Sequence of chain 1.C:
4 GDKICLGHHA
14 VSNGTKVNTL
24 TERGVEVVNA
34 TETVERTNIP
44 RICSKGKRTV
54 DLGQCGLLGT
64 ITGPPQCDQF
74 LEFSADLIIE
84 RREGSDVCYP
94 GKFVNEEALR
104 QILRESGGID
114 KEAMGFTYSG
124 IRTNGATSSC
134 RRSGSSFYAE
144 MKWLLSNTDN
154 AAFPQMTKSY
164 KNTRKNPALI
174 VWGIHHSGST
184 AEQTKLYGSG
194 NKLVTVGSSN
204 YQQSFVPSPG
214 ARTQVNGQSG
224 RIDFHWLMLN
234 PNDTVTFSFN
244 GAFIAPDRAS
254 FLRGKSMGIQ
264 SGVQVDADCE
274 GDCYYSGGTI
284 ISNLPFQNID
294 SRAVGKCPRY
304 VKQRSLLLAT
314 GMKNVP

A small-molecule ligand and the protein it binds are described below.
Small molecule (SMILES): CC(=O)N[C@H]1[C@H](O[C@H]2[C@H](O)[C@@H](NC(C)=O)CO[C@@H]2CO)O[C@H](CO)[C@@H](O[C@@H]2O[C@H](CO)[C@@H](O)[C@H](O)[C@@H]2O)[C@@H]1O

Sequence of chain 1.D:
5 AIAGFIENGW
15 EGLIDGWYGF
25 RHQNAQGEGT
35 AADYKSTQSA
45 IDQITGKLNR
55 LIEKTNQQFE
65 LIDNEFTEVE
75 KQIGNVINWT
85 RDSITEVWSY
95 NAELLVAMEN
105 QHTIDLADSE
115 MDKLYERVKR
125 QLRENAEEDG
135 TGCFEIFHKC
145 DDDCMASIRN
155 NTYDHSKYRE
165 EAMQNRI

Binding-site contacts:
Ligand atom N2 contacts residue ASN32 of chain 1.C at 3.1 Å (h-bond).
Ligand atom O5 contacts residue ASN32 of chain 1.C at 2.4 Å (h-bond).
Ligand atom C6 contacts residue THR34 of chain 1.C at 3.9 Å.
Ligand atom C5 contacts residue ASN32 of chain 1.C at 3.7 Å.
Ligand atom C2 contacts residue ASN32 of chain 1.C at 2.6 Å.
Ligand atom O5 contacts residue THR313 of chain 1.C at 3.5 Å (h-bond).
Ligand atom O6 contacts residue LEU52 of chain 1.D at 3.9 Å.
Ligand atom C1 contacts residue THR313 of chain 1.C at 3.9 Å.
Ligand atom O6 contacts residue THR34 of chain 1.C at 4.3 Å.
Ligand atom C7 contacts residue ASN32 of chain 1.C at 3.6 Å.
Ligand atom C3 contacts residue ASN32 of chain 1.C at 4.0 Å.
Ligand atom C8 contacts residue THR34 of chain 1.C at 4.1 Å.
Ligand atom C1 contacts residue ASN32 of chain 1.C at 1.5 Å.
Ligand atom O7 contacts residue ASN32 of chain 1.C at 3.7 Å.
Ligand atom O6 contacts residue THR313 of chain 1.C at 3.9 Å.
Ligand atom C4 contacts residue ASN32 of chain 1.C at 4.3 Å.